Sequence of chain 18.A:
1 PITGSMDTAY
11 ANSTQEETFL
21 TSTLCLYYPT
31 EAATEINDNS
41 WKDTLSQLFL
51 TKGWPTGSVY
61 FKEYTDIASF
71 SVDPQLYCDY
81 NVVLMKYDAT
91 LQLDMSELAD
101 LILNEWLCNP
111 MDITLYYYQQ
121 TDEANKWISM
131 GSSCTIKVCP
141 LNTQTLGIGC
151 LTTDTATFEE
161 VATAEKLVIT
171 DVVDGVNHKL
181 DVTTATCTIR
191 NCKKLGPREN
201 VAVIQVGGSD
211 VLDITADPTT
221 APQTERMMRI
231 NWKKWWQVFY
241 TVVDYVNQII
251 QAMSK

Binding-site contacts:
Ligand atom N2 contacts residue ASN12 of chain 18.A at 4.0 Å.
Ligand atom O5 contacts residue ASN12 of chain 18.A at 2.6 Å (h-bond).
Ligand atom C2 contacts residue ASN12 of chain 18.A at 3.5 Å.
Ligand atom C7 contacts residue ASN12 of chain 18.A at 4.3 Å.
Ligand atom C5 contacts residue ASN12 of chain 18.A at 3.9 Å.
Ligand atom C1 contacts residue ASN12 of chain 18.A at 2.1 Å.
Ligand atom O7 contacts residue ASN12 of chain 18.A at 4.2 Å.

A small-molecule ligand and the protein it binds are described below.
Small molecule (SMILES): CC(=O)N[C@H]1[C@H](O[C@H]2[C@H](O)[C@@H](NC(C)=O)CO[C@@H]2CO)O[C@H](CO)[C@@H](O)[C@@H]1O